Sequence of chain 1.D:
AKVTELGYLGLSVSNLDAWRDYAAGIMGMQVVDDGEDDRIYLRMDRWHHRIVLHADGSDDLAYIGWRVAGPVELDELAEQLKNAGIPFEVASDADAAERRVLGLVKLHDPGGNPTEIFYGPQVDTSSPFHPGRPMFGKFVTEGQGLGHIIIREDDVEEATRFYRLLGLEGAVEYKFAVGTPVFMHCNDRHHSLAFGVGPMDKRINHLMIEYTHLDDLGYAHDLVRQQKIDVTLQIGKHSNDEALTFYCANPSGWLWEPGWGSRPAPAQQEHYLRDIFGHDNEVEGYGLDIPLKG

Binding-site contacts:
Ligand atom CB3 contacts residue ILE151 of chain 1.D at 4.2 Å (hydrophobic).
Ligand atom CA2 contacts residue FE1 of chain 1.L at 3.9 Å.
Ligand atom CB3 contacts residue HIS212 of chain 1.D at 4.1 Å.
Ligand atom CA5 contacts residue TYR175 of chain 1.D at 3.8 Å (hydrophobic).
Ligand atom CA1 contacts residue HIS244 of chain 1.D at 3.5 Å.
Ligand atom OA1 contacts residue PHE189 of chain 1.D at 2.9 Å.
Ligand atom CA1 contacts residue TYR175 of chain 1.D at 4.3 Å (hydrophobic).
Ligand atom OA2 contacts residue TYR253 of chain 1.D at 3.1 Å (h-bond).
Ligand atom CB3 contacts residue LEU294 of chain 1.D at 3.9 Å (hydrophobic).
Ligand atom CA4 contacts residue HIS244 of chain 1.D at 3.4 Å.
Ligand atom CA5 contacts residue PHE177 of chain 1.D at 4.5 Å (hydrophobic).
Ligand atom CB3 contacts residue TYR253 of chain 1.D at 3.2 Å (hydrophobic).
Ligand atom OA2 contacts residue ILE151 of chain 1.D at 4.2 Å.
Ligand atom CA1 contacts residue ASN246 of chain 1.D at 3.9 Å.
Ligand atom CA6 contacts residue PHE189 of chain 1.D at 3.4 Å (hydrophobic).
Ligand atom CA5 contacts residue PHE189 of chain 1.D at 4.1 Å (hydrophobic).
Ligand atom OA2 contacts residue HIS149 of chain 1.D at 4.4 Å.
Ligand atom CA1 contacts residue PHE189 of chain 1.D at 3.2 Å (hydrophobic).
Ligand atom CA5 contacts residue LEU298 of chain 1.D at 4.0 Å (hydrophobic).
Ligand atom CA6 contacts residue HIS244 of chain 1.D at 3.8 Å.
Ligand atom CA3 contacts residue HIS244 of chain 1.D at 3.3 Å.
Ligand atom OA1 contacts residue HIS197 of chain 1.D at 3.6 Å (h-bond).
Ligand atom CA3 contacts residue TYR253 of chain 1.D at 3.7 Å (hydrophobic).
Ligand atom CA4 contacts residue LEU298 of chain 1.D at 3.9 Å (hydrophobic).
Ligand atom OA1 contacts residue ASN246 of chain 1.D at 2.9 Å (h-bond).
Ligand atom CA2 contacts residue PHE189 of chain 1.D at 4.0 Å (hydrophobic).
Ligand atom CA2 contacts residue TYR253 of chain 1.D at 3.6 Å (hydrophobic).
Ligand atom CB3 contacts residue HIS244 of chain 1.D at 3.7 Å.
Ligand atom OA2 contacts residue FE1 of chain 1.L at 2.6 Å.
Ligand atom CA6 contacts residue TYR175 of chain 1.D at 3.2 Å (hydrophobic).
Ligand atom CA6 contacts residue ASN246 of chain 1.D at 3.9 Å.
Ligand atom OA1 contacts residue HIS244 of chain 1.D at 3.8 Å.
Ligand atom OA2 contacts residue HIS244 of chain 1.D at 3.6 Å.
Ligand atom CA2 contacts residue HIS244 of chain 1.D at 3.3 Å.
Ligand atom OA2 contacts residue PHE189 of chain 1.D at 4.1 Å.
Ligand atom OA2 contacts residue HIS212 of chain 1.D at 3.7 Å.
Ligand atom CA5 contacts residue ASP281 of chain 1.D at 4.5 Å.
Ligand atom CA5 contacts residue HIS244 of chain 1.D at 3.7 Å.

A small-molecule ligand and the protein it binds are described below.
Small molecule (SMILES): Cc1cccc(O)c1O